Sequence of chain 1.A:
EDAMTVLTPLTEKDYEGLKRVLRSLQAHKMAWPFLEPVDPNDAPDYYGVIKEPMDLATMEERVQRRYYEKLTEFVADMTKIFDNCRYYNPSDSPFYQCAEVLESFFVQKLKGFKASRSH

This small molecule binds to this protein.
Small molecule (SMILES): CC(=O)Nc1ccc(CN2CCOCC2)cc1

Binding-site contacts:
Ligand atom C5 contacts residue ALA47 of chain 1.A at 3.9 Å (hydrophobic).
Ligand atom C2 contacts residue ASN93 of chain 1.A at 4.1 Å.
Ligand atom O1 contacts residue ASN93 of chain 1.A at 3.1 Å (h-bond).
Ligand atom N1 contacts residue VAL42 of chain 1.A at 3.9 Å.
Ligand atom C7 contacts residue ASN93 of chain 1.A at 3.9 Å.
Ligand atom O1 contacts residue TYR50 of chain 1.A at 4.0 Å.
Ligand atom O1 contacts residue VAL42 of chain 1.A at 4.3 Å.
Ligand atom C2 contacts residue VAL42 of chain 1.A at 3.8 Å (hydrophobic).
Ligand atom N1 contacts residue PHE99 of chain 1.A at 3.4 Å.
Ligand atom C6 contacts residue PHE99 of chain 1.A at 4.4 Å (hydrophobic).
Ligand atom C2 contacts residue PHE99 of chain 1.A at 3.9 Å (hydrophobic).
Ligand atom C6 contacts residue ASP46 of chain 1.A at 4.4 Å.
Ligand atom C5 contacts residue PHE99 of chain 1.A at 3.9 Å (hydrophobic).
Ligand atom C8 contacts residue PHE99 of chain 1.A at 4.3 Å (hydrophobic).
Ligand atom C8 contacts residue TYR50 of chain 1.A at 4.5 Å (hydrophobic).
Ligand atom O1 contacts residue CYS89 of chain 1.A at 4.4 Å.
Ligand atom C1 contacts residue VAL42 of chain 1.A at 3.8 Å (hydrophobic).
Ligand atom C7 contacts residue ALA47 of chain 1.A at 4.0 Å (hydrophobic).
Ligand atom C1 contacts residue PHE38 of chain 1.A at 4.0 Å (hydrophobic).
Ligand atom C9 contacts residue ALA47 of chain 1.A at 3.5 Å (hydrophobic).
Ligand atom C4 contacts residue PHE99 of chain 1.A at 3.5 Å (hydrophobic).
Ligand atom C11 contacts residue PHE99 of chain 1.A at 4.1 Å (hydrophobic).
Ligand atom C1 contacts residue PHE99 of chain 1.A at 4.3 Å (hydrophobic).
Ligand atom C9 contacts residue ASP46 of chain 1.A at 3.4 Å.
Ligand atom C13 contacts residue ASP46 of chain 1.A at 3.6 Å.
Ligand atom C10 contacts residue PHE99 of chain 1.A at 3.7 Å (hydrophobic).
Ligand atom C8 contacts residue TYR92 of chain 1.A at 4.2 Å (hydrophobic).
Ligand atom C3 contacts residue VAL42 of chain 1.A at 4.3 Å (hydrophobic).
Ligand atom C6 contacts residue ALA47 of chain 1.A at 3.5 Å (hydrophobic).
Ligand atom C7 contacts residue TYR92 of chain 1.A at 3.9 Å (hydrophobic).
Ligand atom C8 contacts residue ASN93 of chain 1.A at 3.8 Å.
Ligand atom O1 contacts residue PHE99 of chain 1.A at 4.3 Å.
Ligand atom C1 contacts residue PRO37 of chain 1.A at 3.5 Å (hydrophobic).
Ligand atom C3 contacts residue PHE99 of chain 1.A at 3.6 Å (hydrophobic).
Ligand atom N2 contacts residue ASP46 of chain 1.A at 4.1 Å.
Ligand atom C4 contacts residue VAL42 of chain 1.A at 4.3 Å (hydrophobic).